Binding-site contacts:
Ligand atom C12 contacts residue PHE786 of chain 1.D at 3.2 Å (hydrophobic).
Ligand atom C25 contacts residue PRO689 of chain 1.D at 4.0 Å (hydrophobic).
Ligand atom C08 contacts residue GLY785 of chain 1.D at 4.0 Å.
Ligand atom CL11 contacts residue GLN584 of chain 1.D at 3.2 Å.
Ligand atom O26 contacts residue LEU687 of chain 1.D at 3.3 Å (h-bond).
Ligand atom CL11 contacts residue PHE786 of chain 1.D at 3.6 Å.
Ligand atom C27 contacts residue LEU687 of chain 1.D at 3.8 Å (hydrophobic).
Ligand atom C10 contacts residue PHE786 of chain 1.D at 3.4 Å (hydrophobic).
Ligand atom C13 contacts residue PHE786 of chain 1.D at 3.7 Å (hydrophobic).
Ligand atom N05 contacts residue GLY785 of chain 1.D at 4.1 Å.
Ligand atom C12 contacts residue GLY785 of chain 1.D at 3.3 Å.
Ligand atom C24 contacts residue ASN781 of chain 1.D at 4.0 Å.
Ligand atom C12 contacts residue GLN584 of chain 1.D at 4.1 Å.
Ligand atom C25 contacts residue ASN781 of chain 1.D at 4.0 Å.
Ligand atom C09 contacts residue GLY785 of chain 1.D at 4.3 Å.
Ligand atom C10 contacts residue SER782 of chain 1.D at 3.4 Å.
Ligand atom C12 contacts residue VAL789 of chain 1.D at 3.7 Å (hydrophobic).
Ligand atom C25 contacts residue TYR688 of chain 1.D at 3.8 Å (hydrophobic).
Ligand atom C07 contacts residue GLY785 of chain 1.D at 3.6 Å.
Ligand atom C13 contacts residue GLY785 of chain 1.D at 3.3 Å.
Ligand atom C27 contacts residue TYR688 of chain 1.D at 3.6 Å (hydrophobic).
Ligand atom C06 contacts residue GLY785 of chain 1.D at 4.1 Å.
Ligand atom C09 contacts residue GLN583 of chain 1.D at 3.8 Å.
Ligand atom C28 contacts residue THR853 of chain 1.D at 3.9 Å.
Ligand atom C25 contacts residue LEU687 of chain 1.D at 4.2 Å (hydrophobic).
Ligand atom C13 contacts residue VAL789 of chain 1.D at 3.5 Å (hydrophobic).
Ligand atom C09 contacts residue PHE786 of chain 1.D at 4.1 Å (hydrophobic).
Ligand atom C10 contacts residue GLY785 of chain 1.D at 3.9 Å.
Ligand atom O26 contacts residue PRO689 of chain 1.D at 4.3 Å.
Ligand atom O26 contacts residue TYR688 of chain 1.D at 3.1 Å (h-bond).
Ligand atom C07 contacts residue PHE786 of chain 1.D at 4.3 Å (hydrophobic).
Ligand atom O26 contacts residue SER686 of chain 1.D at 4.1 Å.
Ligand atom CL11 contacts residue SER782 of chain 1.D at 2.9 Å.
Ligand atom O01 contacts residue TYR784 of chain 1.D at 4.3 Å.
Ligand atom CL11 contacts residue GLN583 of chain 1.D at 3.3 Å.
Ligand atom C08 contacts residue SER782 of chain 1.D at 4.3 Å.
Ligand atom C09 contacts residue SER782 of chain 1.D at 3.1 Å.
Ligand atom C10 contacts residue GLN583 of chain 1.D at 4.0 Å.
Ligand atom C08 contacts residue GLN583 of chain 1.D at 4.2 Å.
Ligand atom CL11 contacts residue VAL587 of chain 1.D at 4.3 Å.

This protein binds this small molecule.
Small molecule (SMILES): Cn1cc(C(=O)NCc2ccc(Cl)cc2)c(=O)c2cc(CN3CCOCC3)ccc21

Sequence of chain 1.D:
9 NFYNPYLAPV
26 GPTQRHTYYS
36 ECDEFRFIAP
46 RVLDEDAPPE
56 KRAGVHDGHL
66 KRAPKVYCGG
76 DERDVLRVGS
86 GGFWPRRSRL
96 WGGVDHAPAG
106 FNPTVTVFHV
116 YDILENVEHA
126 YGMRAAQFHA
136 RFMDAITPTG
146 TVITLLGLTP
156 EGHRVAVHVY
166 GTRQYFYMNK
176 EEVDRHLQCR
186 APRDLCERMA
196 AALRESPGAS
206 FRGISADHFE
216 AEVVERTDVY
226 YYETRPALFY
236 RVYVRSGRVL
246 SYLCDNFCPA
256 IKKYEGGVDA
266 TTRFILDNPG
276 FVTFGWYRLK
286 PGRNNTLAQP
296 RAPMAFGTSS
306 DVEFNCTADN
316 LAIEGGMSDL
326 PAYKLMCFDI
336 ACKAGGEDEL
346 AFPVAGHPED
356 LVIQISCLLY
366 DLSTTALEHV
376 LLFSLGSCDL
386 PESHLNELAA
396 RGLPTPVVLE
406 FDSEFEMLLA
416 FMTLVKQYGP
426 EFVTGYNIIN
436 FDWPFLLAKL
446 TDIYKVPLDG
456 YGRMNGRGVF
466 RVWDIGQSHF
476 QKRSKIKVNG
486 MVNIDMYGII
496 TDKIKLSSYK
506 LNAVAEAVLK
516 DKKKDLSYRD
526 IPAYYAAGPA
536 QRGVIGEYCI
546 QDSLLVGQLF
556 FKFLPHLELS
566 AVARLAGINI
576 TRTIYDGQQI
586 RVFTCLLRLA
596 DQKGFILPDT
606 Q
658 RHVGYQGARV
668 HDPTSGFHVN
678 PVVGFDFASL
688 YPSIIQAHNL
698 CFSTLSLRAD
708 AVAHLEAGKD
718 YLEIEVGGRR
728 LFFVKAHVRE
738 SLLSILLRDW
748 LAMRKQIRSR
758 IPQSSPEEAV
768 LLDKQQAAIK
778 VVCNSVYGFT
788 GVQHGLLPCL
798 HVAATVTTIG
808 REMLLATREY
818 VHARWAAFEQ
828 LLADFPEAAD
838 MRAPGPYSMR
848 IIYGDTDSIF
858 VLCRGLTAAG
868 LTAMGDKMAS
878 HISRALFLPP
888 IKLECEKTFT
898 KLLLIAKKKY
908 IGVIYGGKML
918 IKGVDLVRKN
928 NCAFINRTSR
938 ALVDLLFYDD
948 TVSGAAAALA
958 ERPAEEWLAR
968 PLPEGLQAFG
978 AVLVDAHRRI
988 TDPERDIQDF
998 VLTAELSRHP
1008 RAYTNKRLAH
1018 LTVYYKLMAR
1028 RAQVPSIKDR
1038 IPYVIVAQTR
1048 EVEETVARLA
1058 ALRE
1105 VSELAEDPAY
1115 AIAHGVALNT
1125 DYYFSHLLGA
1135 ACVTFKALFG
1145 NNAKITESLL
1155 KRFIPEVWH